Binding-site contacts:
Ligand atom C7 contacts residue ASN209 of chain 1.A at 4.3 Å.
Ligand atom C8 contacts residue MET228 of chain 1.A at 4.3 Å (hydrophobic).
Ligand atom C1 contacts residue PHE220 of chain 1.A at 4.0 Å (hydrophobic).
Ligand atom C2 contacts residue PHE220 of chain 1.A at 4.5 Å (hydrophobic).
Ligand atom C5 contacts residue ASN225 of chain 1.A at 3.6 Å.
Ligand atom C5 contacts residue MET228 of chain 1.A at 4.4 Å (hydrophobic).
Ligand atom C1 contacts residue THR227 of chain 1.A at 4.2 Å.
Ligand atom C1 contacts residue MET228 of chain 1.A at 4.1 Å (hydrophobic).
Ligand atom C7 contacts residue ASN225 of chain 1.A at 3.1 Å.
Ligand atom C4 contacts residue ASN225 of chain 1.A at 4.2 Å.
Ligand atom C5 contacts residue THR227 of chain 1.A at 3.5 Å.
Ligand atom C6 contacts residue MET228 of chain 1.A at 4.3 Å (hydrophobic).
Ligand atom O7 contacts residue PHE220 of chain 1.A at 3.8 Å.
Ligand atom O5 contacts residue THR227 of chain 1.A at 3.6 Å.
Ligand atom O7 contacts residue THR176 of chain 1.A at 4.3 Å.
Ligand atom O6 contacts residue MET228 of chain 1.A at 3.2 Å (h-bond).
Ligand atom C6 contacts residue THR227 of chain 1.A at 3.6 Å.
Ligand atom O5 contacts residue ASN225 of chain 1.A at 2.3 Å (h-bond).
Ligand atom C1 contacts residue ASN209 of chain 1.A at 4.4 Å.
Ligand atom C7 contacts residue PHE220 of chain 1.A at 3.9 Å (hydrophobic).
Ligand atom N2 contacts residue PHE220 of chain 1.A at 3.8 Å.
Ligand atom O6 contacts residue ASN225 of chain 1.A at 4.4 Å.
Ligand atom C5 contacts residue ASN209 of chain 1.A at 4.0 Å.
Ligand atom C8 contacts residue THR176 of chain 1.A at 2.7 Å.
Ligand atom O7 contacts residue ASN225 of chain 1.A at 4.2 Å.
Ligand atom O5 contacts residue MET228 of chain 1.A at 3.3 Å.
Ligand atom C1 contacts residue ASN225 of chain 1.A at 1.4 Å.
Ligand atom O6 contacts residue THR227 of chain 1.A at 2.7 Å (h-bond).
Ligand atom C2 contacts residue ASN225 of chain 1.A at 2.4 Å.
Ligand atom C3 contacts residue ASN225 of chain 1.A at 3.7 Å.
Ligand atom C8 contacts residue ASN209 of chain 1.A at 3.0 Å.
Ligand atom C2 contacts residue ASN209 of chain 1.A at 4.5 Å.
Ligand atom O4 contacts residue ASN209 of chain 1.A at 3.3 Å (h-bond).
Ligand atom C8 contacts residue ASN225 of chain 1.A at 2.8 Å.
Ligand atom N2 contacts residue ASN225 of chain 1.A at 2.9 Å (h-bond).
Ligand atom C7 contacts residue THR176 of chain 1.A at 4.0 Å.
Ligand atom C4 contacts residue ASN209 of chain 1.A at 4.0 Å.
Ligand atom C3 contacts residue ASN209 of chain 1.A at 4.0 Å.

Sequence of chain 1.A:
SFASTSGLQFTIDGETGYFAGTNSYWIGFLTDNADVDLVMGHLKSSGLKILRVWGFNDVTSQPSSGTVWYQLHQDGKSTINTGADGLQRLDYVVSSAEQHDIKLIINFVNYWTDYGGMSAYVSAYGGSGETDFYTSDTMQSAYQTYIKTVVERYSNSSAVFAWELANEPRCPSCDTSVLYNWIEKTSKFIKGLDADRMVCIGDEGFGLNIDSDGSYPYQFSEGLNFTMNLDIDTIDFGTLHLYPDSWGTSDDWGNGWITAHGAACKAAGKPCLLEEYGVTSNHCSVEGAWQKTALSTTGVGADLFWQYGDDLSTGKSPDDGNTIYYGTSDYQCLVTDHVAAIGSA

The small molecule below binds the protein below.
Small molecule (SMILES): CC(=O)N[C@H]1[C@H](O[C@H]2[C@H](O)[C@@H](NC(C)=O)CO[C@@H]2CO)O[C@H](CO)[C@@H](O)[C@@H]1O